Binding-site contacts:
Ligand atom O5 contacts residue SER379 of chain 1.A at 3.8 Å.
Ligand atom O7 contacts residue ASN299 of chain 1.A at 3.2 Å (h-bond).
Ligand atom C8 contacts residue CYS264 of chain 1.A at 4.3 Å (hydrophobic).
Ligand atom C2 contacts residue HIS297 of chain 1.A at 4.0 Å.
Ligand atom C7 contacts residue HIS297 of chain 1.A at 3.9 Å.
Ligand atom O7 contacts residue ARG410 of chain 1.A at 4.3 Å.
Ligand atom O5 contacts residue ASN299 of chain 1.A at 2.5 Å (h-bond).
Ligand atom C2 contacts residue ASN299 of chain 1.A at 2.5 Å.
Ligand atom C8 contacts residue ASN263 of chain 1.A at 3.3 Å.
Ligand atom C7 contacts residue ASN263 of chain 1.A at 4.1 Å.
Ligand atom C1 contacts residue SER379 of chain 1.A at 4.4 Å.
Ligand atom C1 contacts residue HIS297 of chain 1.A at 4.3 Å.
Ligand atom C8 contacts residue THR265 of chain 1.A at 3.6 Å.
Ligand atom C7 contacts residue ASN299 of chain 1.A at 3.2 Å.
Ligand atom N2 contacts residue ASN299 of chain 1.A at 2.9 Å (h-bond).
Ligand atom O6 contacts residue SER379 of chain 1.A at 4.2 Å.
Ligand atom C5 contacts residue ASN299 of chain 1.A at 3.8 Å.
Ligand atom O3 contacts residue HIS297 of chain 1.A at 4.4 Å.
Ligand atom C8 contacts residue ASN299 of chain 1.A at 4.4 Å.
Ligand atom O7 contacts residue ASN263 of chain 1.A at 3.8 Å.
Ligand atom C4 contacts residue ASN299 of chain 1.A at 4.4 Å.
Ligand atom N2 contacts residue HIS297 of chain 1.A at 3.1 Å (h-bond).
Ligand atom C8 contacts residue HIS297 of chain 1.A at 3.9 Å.
Ligand atom C3 contacts residue HIS297 of chain 1.A at 4.0 Å.
Ligand atom C1 contacts residue ASN299 of chain 1.A at 1.5 Å.
Ligand atom C3 contacts residue ASN299 of chain 1.A at 3.9 Å.

Sequence of chain 1.A:
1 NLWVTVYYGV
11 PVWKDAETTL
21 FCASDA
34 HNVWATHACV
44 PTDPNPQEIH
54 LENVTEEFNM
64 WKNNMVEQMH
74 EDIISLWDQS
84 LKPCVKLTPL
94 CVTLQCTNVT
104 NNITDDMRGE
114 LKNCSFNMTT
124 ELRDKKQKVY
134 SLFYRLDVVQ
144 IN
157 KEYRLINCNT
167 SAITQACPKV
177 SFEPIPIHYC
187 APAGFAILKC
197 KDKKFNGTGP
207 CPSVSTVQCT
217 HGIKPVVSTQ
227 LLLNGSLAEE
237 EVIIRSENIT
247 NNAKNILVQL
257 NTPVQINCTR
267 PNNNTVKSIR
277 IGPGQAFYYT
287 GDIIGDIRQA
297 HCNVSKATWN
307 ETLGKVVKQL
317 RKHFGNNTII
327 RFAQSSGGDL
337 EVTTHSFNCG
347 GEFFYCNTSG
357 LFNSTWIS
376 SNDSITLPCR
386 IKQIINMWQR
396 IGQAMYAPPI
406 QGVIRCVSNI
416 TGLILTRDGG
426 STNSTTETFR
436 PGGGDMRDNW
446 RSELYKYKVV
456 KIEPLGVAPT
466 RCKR

This protein binds this small molecule.
Small molecule (SMILES): CC(=O)N[C@H]1[C@H](O[C@H]2[C@H](O)[C@@H](NC(C)=O)CO[C@@H]2CO)O[C@H](CO)[C@@H](O)[C@@H]1O